Binding-site contacts:
Ligand atom C2 contacts residue ASN440 of chain 1.C at 2.5 Å.
Ligand atom C3 contacts residue ASN440 of chain 1.C at 3.8 Å.
Ligand atom C7 contacts residue ASN440 of chain 1.C at 3.8 Å.
Ligand atom C5 contacts residue ASN440 of chain 1.C at 3.7 Å.
Ligand atom C6 contacts residue ASP441 of chain 1.C at 4.2 Å.
Ligand atom O7 contacts residue ASN440 of chain 1.C at 3.9 Å.
Ligand atom C4 contacts residue ASN440 of chain 1.C at 4.2 Å.
Ligand atom C1 contacts residue ASP441 of chain 1.C at 4.2 Å.
Ligand atom O5 contacts residue ASP441 of chain 1.C at 3.5 Å (salt-bridge).
Ligand atom C7 contacts residue HIS449 of chain 1.C at 3.9 Å.
Ligand atom C1 contacts residue ASN440 of chain 1.C at 1.4 Å.
Ligand atom C5 contacts residue ASP441 of chain 1.C at 4.3 Å.
Ligand atom O7 contacts residue HIS449 of chain 1.C at 3.2 Å (h-bond).
Ligand atom O5 contacts residue ASN440 of chain 1.C at 2.4 Å (h-bond).
Ligand atom N2 contacts residue ASN440 of chain 1.C at 2.9 Å (h-bond).

A small-molecule ligand and the protein it binds are described below.
Small molecule (SMILES): CC(=O)N[C@@H]1[C@@H](O)[C@H](O)[C@@H](CO)O[C@H]1O

Sequence of chain 1.C:
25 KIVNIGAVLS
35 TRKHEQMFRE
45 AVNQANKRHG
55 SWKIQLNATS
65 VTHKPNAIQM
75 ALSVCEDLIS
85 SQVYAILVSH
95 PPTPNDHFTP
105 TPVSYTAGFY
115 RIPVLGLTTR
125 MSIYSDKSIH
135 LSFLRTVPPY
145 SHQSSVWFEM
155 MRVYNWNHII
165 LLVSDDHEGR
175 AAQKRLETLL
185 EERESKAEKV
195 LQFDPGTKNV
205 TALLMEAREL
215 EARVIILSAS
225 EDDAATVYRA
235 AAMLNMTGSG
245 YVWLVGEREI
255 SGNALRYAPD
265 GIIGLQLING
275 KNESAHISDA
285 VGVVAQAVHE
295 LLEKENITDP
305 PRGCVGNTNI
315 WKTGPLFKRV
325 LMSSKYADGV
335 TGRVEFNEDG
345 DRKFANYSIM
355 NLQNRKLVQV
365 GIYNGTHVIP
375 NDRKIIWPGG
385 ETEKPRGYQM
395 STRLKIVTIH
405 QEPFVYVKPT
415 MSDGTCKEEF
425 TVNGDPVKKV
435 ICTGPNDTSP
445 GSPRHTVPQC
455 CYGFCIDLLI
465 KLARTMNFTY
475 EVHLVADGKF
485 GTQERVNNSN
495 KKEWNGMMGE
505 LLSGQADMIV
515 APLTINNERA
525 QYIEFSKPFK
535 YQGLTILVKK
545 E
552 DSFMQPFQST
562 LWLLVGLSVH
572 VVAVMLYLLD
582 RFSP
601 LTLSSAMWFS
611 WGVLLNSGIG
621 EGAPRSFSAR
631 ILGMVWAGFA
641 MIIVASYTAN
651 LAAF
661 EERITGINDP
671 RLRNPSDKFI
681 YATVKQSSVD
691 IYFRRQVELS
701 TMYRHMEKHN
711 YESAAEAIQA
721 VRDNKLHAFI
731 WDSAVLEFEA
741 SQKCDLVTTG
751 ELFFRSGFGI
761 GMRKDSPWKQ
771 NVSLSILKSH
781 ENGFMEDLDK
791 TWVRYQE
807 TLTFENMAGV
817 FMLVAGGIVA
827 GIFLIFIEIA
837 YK